Binding-site contacts:
Ligand atom C17 contacts residue VAL50 of chain 1.A at 3.4 Å (hydrophobic).
Ligand atom C6 contacts residue HIS154 of chain 1.A at 3.6 Å.
Ligand atom O21 contacts residue SER52 of chain 1.A at 3.9 Å.
Ligand atom C7 contacts residue HIS154 of chain 1.A at 3.0 Å.
Ligand atom C10 contacts residue MET125 of chain 1.A at 3.3 Å (hydrophobic).
Ligand atom C5 contacts residue MET125 of chain 1.A at 3.6 Å (hydrophobic).
Ligand atom O1 contacts residue VAL121 of chain 1.A at 3.8 Å.
Ligand atom O21 contacts residue ARG170 of chain 1.A at 3.8 Å.
Ligand atom BR8 contacts residue LEU129 of chain 1.A at 3.1 Å.
Ligand atom C17 contacts residue GLY53 of chain 1.A at 4.0 Å.
Ligand atom C9 contacts residue MET125 of chain 1.A at 3.3 Å (hydrophobic).
Ligand atom C16 contacts residue VAL50 of chain 1.A at 3.1 Å (hydrophobic).
Ligand atom C20 contacts residue ARG170 of chain 1.A at 3.8 Å.
Ligand atom C7 contacts residue MET125 of chain 1.A at 3.4 Å (hydrophobic).
Ligand atom C20 contacts residue SER52 of chain 1.A at 3.8 Å.
Ligand atom C10 contacts residue GLY53 of chain 1.A at 3.6 Å.
Ligand atom C9 contacts residue ILE55 of chain 1.A at 3.6 Å (hydrophobic).
Ligand atom O21 contacts residue GLY53 of chain 1.A at 4.0 Å.
Ligand atom C5 contacts residue HIS154 of chain 1.A at 3.6 Å.
Ligand atom O26 contacts residue HIS154 of chain 1.A at 3.2 Å.
Ligand atom C9 contacts residue HIS154 of chain 1.A at 2.9 Å.
Ligand atom C19 contacts residue VAL50 of chain 1.A at 3.6 Å (hydrophobic).
Ligand atom C11 contacts residue HIS154 of chain 1.A at 3.5 Å.
Ligand atom C10 contacts residue HIS154 of chain 1.A at 3.1 Å.
Ligand atom C19 contacts residue SER52 of chain 1.A at 3.6 Å.
Ligand atom O18 contacts residue VAL50 of chain 1.A at 3.3 Å (h-bond).
Ligand atom O26 contacts residue GLY53 of chain 1.A at 3.2 Å.
Ligand atom C23 contacts residue GLY53 of chain 1.A at 3.4 Å.
Ligand atom C19 contacts residue ALA51 of chain 1.A at 3.3 Å (hydrophobic).
Ligand atom C10 contacts residue ILE55 of chain 1.A at 3.7 Å (hydrophobic).
Ligand atom C22 contacts residue GLY53 of chain 1.A at 3.6 Å.
Ligand atom C24 contacts residue GLY53 of chain 1.A at 3.6 Å.
Ligand atom C6 contacts residue MET125 of chain 1.A at 3.6 Å (hydrophobic).
Ligand atom C3 contacts residue MET125 of chain 1.A at 3.9 Å (hydrophobic).
Ligand atom C6 contacts residue GLU128 of chain 1.A at 3.9 Å.
Ligand atom BR8 contacts residue HIS154 of chain 1.A at 3.4 Å.
Ligand atom C11 contacts residue MET125 of chain 1.A at 3.6 Å (hydrophobic).
Ligand atom C14 contacts residue GLY53 of chain 1.A at 3.7 Å.
Ligand atom C19 contacts residue GLY53 of chain 1.A at 3.7 Å.
Ligand atom O25 contacts residue LYS159 of chain 1.A at 4.0 Å.

The protein below binds the small molecule below.
Small molecule (SMILES): O=C1C(=O)N(Cc2ccc3c(c2C(=O)O)OCCO3)c2ccc(Br)cc21

Sequence of chain 1.A:
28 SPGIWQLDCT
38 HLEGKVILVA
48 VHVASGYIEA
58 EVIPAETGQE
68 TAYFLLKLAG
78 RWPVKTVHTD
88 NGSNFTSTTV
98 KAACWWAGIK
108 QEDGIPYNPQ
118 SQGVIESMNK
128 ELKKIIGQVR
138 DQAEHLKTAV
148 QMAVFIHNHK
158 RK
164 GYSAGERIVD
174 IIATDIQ